Binding-site contacts:
Ligand atom O4 contacts residue LYS59 of chain 1.B at 4.3 Å.
Ligand atom C6 contacts residue ASP56 of chain 1.B at 3.1 Å.
Ligand atom C8 contacts residue LYS59 of chain 1.B at 4.3 Å.
Ligand atom O6 contacts residue ASP56 of chain 1.B at 2.6 Å (salt-bridge).
Ligand atom O6 contacts residue TRP55 of chain 1.B at 3.3 Å.
Ligand atom O3 contacts residue LYS59 of chain 1.B at 4.4 Å.
Ligand atom C7 contacts residue LYS59 of chain 1.B at 4.2 Å.
Ligand atom C8 contacts residue THR58 of chain 1.B at 3.9 Å.
Ligand atom C3 contacts residue LYS59 of chain 1.B at 4.0 Å.
Ligand atom C5 contacts residue ASN201 of chain 1.P at 3.7 Å.
Ligand atom O6 contacts residue TYR54 of chain 1.B at 4.5 Å.
Ligand atom O5 contacts residue ASN201 of chain 1.P at 2.3 Å (h-bond).
Ligand atom C7 contacts residue ASN201 of chain 1.P at 3.1 Å.
Ligand atom O7 contacts residue LYS59 of chain 1.B at 3.3 Å (salt-bridge).
Ligand atom O2 contacts residue GLY105 of chain 1.B at 4.4 Å.
Ligand atom N2 contacts residue ASN201 of chain 1.P at 3.0 Å (h-bond).
Ligand atom C1 contacts residue TRP106 of chain 1.B at 4.3 Å (hydrophobic).
Ligand atom C6 contacts residue TRP55 of chain 1.B at 3.4 Å (hydrophobic).
Ligand atom O2 contacts residue TRP106 of chain 1.B at 4.1 Å.
Ligand atom O3 contacts residue GLY105 of chain 1.B at 4.2 Å.
Ligand atom O4 contacts residue TRP106 of chain 1.B at 3.1 Å.
Ligand atom C3 contacts residue TRP106 of chain 1.B at 3.3 Å (hydrophobic).
Ligand atom C2 contacts residue TRP106 of chain 1.B at 3.4 Å (hydrophobic).
Ligand atom O6 contacts residue TRP106 of chain 1.B at 3.6 Å.
Ligand atom C5 contacts residue ASP56 of chain 1.B at 3.6 Å.
Ligand atom O7 contacts residue THR58 of chain 1.B at 3.4 Å.
Ligand atom O6 contacts residue ASN189 of chain 1.P at 3.7 Å.
Ligand atom C8 contacts residue ASN201 of chain 1.P at 3.4 Å.
Ligand atom O7 contacts residue ASN201 of chain 1.P at 2.9 Å (h-bond).
Ligand atom C1 contacts residue ASN201 of chain 1.P at 1.5 Å.
Ligand atom C2 contacts residue ASN201 of chain 1.P at 2.5 Å.
Ligand atom C4 contacts residue TRP106 of chain 1.B at 4.5 Å (hydrophobic).
Ligand atom O3 contacts residue TRP106 of chain 1.B at 2.9 Å.
Ligand atom C3 contacts residue ASN201 of chain 1.P at 3.9 Å.
Ligand atom O5 contacts residue ASN189 of chain 1.P at 4.2 Å.
Ligand atom C7 contacts residue THR58 of chain 1.B at 4.1 Å.
Ligand atom C4 contacts residue ASN201 of chain 1.P at 4.3 Å.

Sequence of chain 1.B:
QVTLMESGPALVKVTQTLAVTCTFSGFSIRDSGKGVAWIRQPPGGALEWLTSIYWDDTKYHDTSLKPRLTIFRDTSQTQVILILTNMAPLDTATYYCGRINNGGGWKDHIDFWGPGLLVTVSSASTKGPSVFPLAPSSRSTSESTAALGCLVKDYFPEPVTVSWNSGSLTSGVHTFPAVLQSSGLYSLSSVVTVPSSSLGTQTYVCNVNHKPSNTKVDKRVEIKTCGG

Sequence of chain 1.P:
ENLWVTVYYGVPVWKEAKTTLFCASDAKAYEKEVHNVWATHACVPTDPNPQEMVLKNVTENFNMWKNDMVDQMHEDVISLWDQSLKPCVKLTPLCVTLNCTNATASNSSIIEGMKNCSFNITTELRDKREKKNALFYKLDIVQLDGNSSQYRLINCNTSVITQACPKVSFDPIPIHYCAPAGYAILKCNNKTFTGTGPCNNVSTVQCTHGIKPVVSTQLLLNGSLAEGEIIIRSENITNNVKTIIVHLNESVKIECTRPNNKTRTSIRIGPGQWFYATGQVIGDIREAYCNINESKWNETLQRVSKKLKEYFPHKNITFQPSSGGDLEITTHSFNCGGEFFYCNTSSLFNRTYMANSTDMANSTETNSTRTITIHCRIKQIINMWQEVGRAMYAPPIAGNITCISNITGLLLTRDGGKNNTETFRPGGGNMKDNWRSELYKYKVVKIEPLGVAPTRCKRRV

The protein below binds the small molecule below.
Small molecule (SMILES): CC(=O)N[C@H]1[C@H](O[C@H]2[C@H](O)[C@@H](NC(C)=O)CO[C@@H]2CO)O[C@H](CO)[C@@H](O[C@@H]2O[C@H](CO)[C@@H](O[C@@H]3O[C@H](CO)[C@@H](O)[C@H](O)[C@H]3NC(C)=O)[C@H](O[C@H]3O[C@H](CO[C@H]4O[C@H](CO)[C@@H](O)[C@H](O)[C@@H]4O)[C@@H](O)[C@H](O)[C@@H]3O)[C@@H]2O)[C@@H]1O